Binding-site contacts:
Ligand atom C7 contacts residue ASN232 of chain 1.K at 3.3 Å.
Ligand atom O3 contacts residue THR234 of chain 1.K at 4.1 Å.
Ligand atom O5 contacts residue ASN232 of chain 1.K at 2.4 Å (h-bond).
Ligand atom O7 contacts residue TRP101 of chain 1.K at 3.4 Å (h-bond).
Ligand atom C7 contacts residue SER272 of chain 1.K at 3.2 Å.
Ligand atom O7 contacts residue ASN232 of chain 1.K at 3.5 Å (h-bond).
Ligand atom N2 contacts residue ASN232 of chain 1.K at 2.9 Å (h-bond).
Ligand atom C1 contacts residue THR234 of chain 1.K at 3.9 Å.
Ligand atom C7 contacts residue THR234 of chain 1.K at 3.5 Å.
Ligand atom C2 contacts residue THR234 of chain 1.K at 3.5 Å.
Ligand atom N2 contacts residue THR234 of chain 1.K at 2.7 Å (h-bond).
Ligand atom C1 contacts residue ASN232 of chain 1.K at 1.4 Å.
Ligand atom C8 contacts residue ASN232 of chain 1.K at 3.4 Å.
Ligand atom C4 contacts residue ASN232 of chain 1.K at 4.2 Å.
Ligand atom C2 contacts residue ASN232 of chain 1.K at 2.4 Å.
Ligand atom N2 contacts residue SER272 of chain 1.K at 4.5 Å.
Ligand atom O7 contacts residue LYS273 of chain 1.K at 4.4 Å.
Ligand atom C5 contacts residue ASN232 of chain 1.K at 3.7 Å.
Ligand atom C3 contacts residue THR234 of chain 1.K at 3.6 Å.
Ligand atom O7 contacts residue SER272 of chain 1.K at 2.6 Å (h-bond).
Ligand atom C3 contacts residue ASN232 of chain 1.K at 3.8 Å.
Ligand atom C8 contacts residue SER272 of chain 1.K at 3.2 Å.
Ligand atom O7 contacts residue THR234 of chain 1.K at 3.6 Å (h-bond).

The protein below binds the small molecule below.
Small molecule (SMILES): CC(=O)N[C@@H]1[C@@H](O)[C@H](O)[C@@H](CO)O[C@H]1O

Sequence of chain 1.K:
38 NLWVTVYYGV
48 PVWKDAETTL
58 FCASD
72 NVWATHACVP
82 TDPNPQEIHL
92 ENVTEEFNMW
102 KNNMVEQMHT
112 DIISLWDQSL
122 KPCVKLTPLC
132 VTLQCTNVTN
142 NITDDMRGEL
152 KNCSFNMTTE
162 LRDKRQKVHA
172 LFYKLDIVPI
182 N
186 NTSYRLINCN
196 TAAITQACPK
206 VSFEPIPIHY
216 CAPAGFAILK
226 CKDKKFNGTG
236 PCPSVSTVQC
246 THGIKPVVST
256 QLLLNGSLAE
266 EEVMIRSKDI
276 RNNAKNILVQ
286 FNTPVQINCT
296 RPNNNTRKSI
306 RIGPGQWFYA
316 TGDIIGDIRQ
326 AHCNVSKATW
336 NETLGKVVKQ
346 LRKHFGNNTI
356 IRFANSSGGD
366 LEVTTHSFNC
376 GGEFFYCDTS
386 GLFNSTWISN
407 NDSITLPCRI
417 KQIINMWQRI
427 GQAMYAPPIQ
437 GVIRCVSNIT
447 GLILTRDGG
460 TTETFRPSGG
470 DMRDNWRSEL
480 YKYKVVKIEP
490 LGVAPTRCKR